Binding-site contacts:
Ligand atom O3 contacts residue NAG2 of chain 1.L at 3.4 Å.
Ligand atom C6 contacts residue GLY424 of chain 1.A at 3.5 Å.
Ligand atom C4 contacts residue NAG2 of chain 1.L at 3.5 Å.
Ligand atom C7 contacts residue NAG1 of chain 1.L at 3.5 Å.
Ligand atom O5 contacts residue ASP422 of chain 1.A at 3.9 Å.
Ligand atom O7 contacts residue GLN327 of chain 1.A at 4.4 Å.
Ligand atom C6 contacts residue THR425 of chain 1.A at 3.9 Å.
Ligand atom C1 contacts residue ARG434 of chain 1.A at 4.2 Å.
Ligand atom O7 contacts residue NAG1 of chain 1.L at 2.8 Å.
Ligand atom C5 contacts residue GLY424 of chain 1.A at 3.9 Å.
Ligand atom O5 contacts residue ILE432 of chain 1.A at 4.3 Å.
Ligand atom C6 contacts residue ILE432 of chain 1.A at 4.5 Å (hydrophobic).
Ligand atom C1 contacts residue ASP422 of chain 1.A at 4.2 Å.
Ligand atom C5 contacts residue ASP422 of chain 1.A at 4.5 Å.
Ligand atom O4 contacts residue NAG2 of chain 1.L at 2.6 Å.
Ligand atom C5 contacts residue NAG2 of chain 1.L at 4.1 Å.
Ligand atom C3 contacts residue NAG2 of chain 1.L at 3.4 Å.
Ligand atom O7 contacts residue ASN326 of chain 1.A at 4.3 Å.
Ligand atom O5 contacts residue ASN326 of chain 1.A at 4.4 Å.

Sequence of chain 1.A:
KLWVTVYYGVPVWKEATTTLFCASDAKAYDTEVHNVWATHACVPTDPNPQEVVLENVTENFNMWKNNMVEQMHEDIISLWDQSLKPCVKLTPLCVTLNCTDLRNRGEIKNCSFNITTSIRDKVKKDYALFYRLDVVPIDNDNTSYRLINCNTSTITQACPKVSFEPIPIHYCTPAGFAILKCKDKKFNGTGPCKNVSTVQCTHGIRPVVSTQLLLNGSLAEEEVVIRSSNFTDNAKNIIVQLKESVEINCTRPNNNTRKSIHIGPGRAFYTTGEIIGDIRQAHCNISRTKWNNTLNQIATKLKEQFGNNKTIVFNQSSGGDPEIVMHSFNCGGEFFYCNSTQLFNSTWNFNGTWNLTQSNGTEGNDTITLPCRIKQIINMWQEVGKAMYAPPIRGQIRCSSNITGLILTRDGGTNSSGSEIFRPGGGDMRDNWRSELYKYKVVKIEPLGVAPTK

The small molecule below binds the protein below.
Small molecule (SMILES): CC(=O)N[C@H]1CO[C@H](C)[C@@H](O[C@@H]2O[C@H](CO)[C@@H](O[C@@H]3OCC[C@H](O[C@H]4O[C@H](CO)[C@@H](O)[C@H](O)[C@@H]4O)[C@@H]3O)[C@H](O)[C@H]2NC=O)[C@@H]1O